Binding-site contacts:
Ligand atom C4 contacts residue ASN528 of chain 1.E at 4.2 Å.
Ligand atom C3 contacts residue ASN528 of chain 1.E at 3.8 Å.
Ligand atom N2 contacts residue SER402 of chain 1.E at 3.7 Å.
Ligand atom C7 contacts residue ASN528 of chain 1.E at 3.6 Å.
Ligand atom C2 contacts residue ASN528 of chain 1.E at 2.5 Å.
Ligand atom C7 contacts residue ASP525 of chain 1.E at 4.2 Å.
Ligand atom C5 contacts residue ASN528 of chain 1.E at 3.6 Å.
Ligand atom N2 contacts residue SER527 of chain 1.E at 4.0 Å.
Ligand atom C1 contacts residue SER527 of chain 1.E at 4.2 Å.
Ligand atom O5 contacts residue ASN528 of chain 1.E at 2.3 Å (h-bond).
Ligand atom O7 contacts residue ASP525 of chain 1.E at 3.1 Å (salt-bridge).
Ligand atom C3 contacts residue SER402 of chain 1.E at 4.3 Å.
Ligand atom O7 contacts residue SER402 of chain 1.E at 3.5 Å (h-bond).
Ligand atom O7 contacts residue SER527 of chain 1.E at 4.4 Å.
Ligand atom N2 contacts residue ASN528 of chain 1.E at 3.0 Å (h-bond).
Ligand atom C7 contacts residue SER402 of chain 1.E at 3.7 Å.
Ligand atom O3 contacts residue SER402 of chain 1.E at 3.4 Å.
Ligand atom C1 contacts residue ASN528 of chain 1.E at 1.4 Å.
Ligand atom O7 contacts residue HIS399 of chain 1.E at 4.5 Å.
Ligand atom C8 contacts residue ASN528 of chain 1.E at 3.8 Å.

Sequence of chain 1.E:
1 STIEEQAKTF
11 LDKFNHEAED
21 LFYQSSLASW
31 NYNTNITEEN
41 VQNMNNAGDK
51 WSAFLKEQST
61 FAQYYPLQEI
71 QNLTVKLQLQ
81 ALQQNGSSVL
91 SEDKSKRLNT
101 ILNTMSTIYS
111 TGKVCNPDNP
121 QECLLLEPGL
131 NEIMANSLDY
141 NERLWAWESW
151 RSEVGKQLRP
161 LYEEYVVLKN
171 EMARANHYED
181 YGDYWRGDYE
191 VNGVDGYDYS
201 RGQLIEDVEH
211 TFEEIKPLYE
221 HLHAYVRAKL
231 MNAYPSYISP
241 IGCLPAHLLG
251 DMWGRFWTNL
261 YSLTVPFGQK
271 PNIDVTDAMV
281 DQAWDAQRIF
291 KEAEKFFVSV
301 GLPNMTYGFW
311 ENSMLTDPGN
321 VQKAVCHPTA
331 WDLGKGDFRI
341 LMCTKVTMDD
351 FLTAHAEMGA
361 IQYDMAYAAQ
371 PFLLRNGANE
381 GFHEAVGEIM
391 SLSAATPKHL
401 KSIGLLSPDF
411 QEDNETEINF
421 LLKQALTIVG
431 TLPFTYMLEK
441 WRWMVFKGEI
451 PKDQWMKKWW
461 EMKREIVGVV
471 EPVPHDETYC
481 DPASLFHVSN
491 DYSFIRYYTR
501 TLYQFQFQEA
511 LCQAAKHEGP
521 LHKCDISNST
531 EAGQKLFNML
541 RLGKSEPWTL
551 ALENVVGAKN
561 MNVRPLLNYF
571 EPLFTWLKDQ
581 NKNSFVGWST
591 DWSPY

The protein below binds the small molecule below.
Small molecule (SMILES): CC(=O)N[C@@H]1[C@@H](O)[C@H](O)[C@@H](CO)O[C@H]1O